Sequence of chain 1.A:
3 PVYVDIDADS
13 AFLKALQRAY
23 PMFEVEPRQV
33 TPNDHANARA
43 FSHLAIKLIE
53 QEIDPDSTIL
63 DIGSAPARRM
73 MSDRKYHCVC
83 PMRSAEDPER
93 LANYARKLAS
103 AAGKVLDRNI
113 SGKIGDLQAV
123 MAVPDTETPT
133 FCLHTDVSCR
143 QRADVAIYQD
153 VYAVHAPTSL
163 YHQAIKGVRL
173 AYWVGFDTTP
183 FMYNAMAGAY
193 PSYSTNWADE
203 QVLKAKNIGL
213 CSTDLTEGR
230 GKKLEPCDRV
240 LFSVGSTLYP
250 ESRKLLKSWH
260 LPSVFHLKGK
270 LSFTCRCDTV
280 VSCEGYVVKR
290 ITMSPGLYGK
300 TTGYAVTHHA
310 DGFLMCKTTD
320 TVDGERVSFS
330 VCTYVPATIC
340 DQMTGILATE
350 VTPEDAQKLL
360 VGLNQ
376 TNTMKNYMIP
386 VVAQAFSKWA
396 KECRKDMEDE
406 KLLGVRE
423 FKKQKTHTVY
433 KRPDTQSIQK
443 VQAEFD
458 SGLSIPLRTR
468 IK

Binding-site contacts:
Ligand atom N4 contacts residue ASP152 of chain 1.A at 3.4 Å.
Ligand atom N8 contacts residue GLU250 of chain 1.A at 1.3 Å (salt-bridge).
Ligand atom C3 contacts residue TYR248 of chain 1.A at 4.2 Å (hydrophobic).
Ligand atom C9 contacts residue TYR154 of chain 1.A at 3.4 Å (hydrophobic).
Ligand atom N8 contacts residue TYR248 of chain 1.A at 3.7 Å.
Ligand atom C5 contacts residue ASP152 of chain 1.A at 3.9 Å.
Ligand atom O7 contacts residue TYR154 of chain 1.A at 3.8 Å.
Ligand atom N11 contacts residue TYR248 of chain 1.A at 3.8 Å.
Ligand atom C12 contacts residue GLU250 of chain 1.A at 4.2 Å.
Ligand atom N2 contacts residue TYR248 of chain 1.A at 4.1 Å.
Ligand atom C9 contacts residue GLU250 of chain 1.A at 2.1 Å.
Ligand atom C5 contacts residue TYR248 of chain 1.A at 3.9 Å (hydrophobic).
Ligand atom N11 contacts residue GLU250 of chain 1.A at 3.5 Å (salt-bridge).
Ligand atom C3 contacts residue ASP152 of chain 1.A at 3.3 Å.
Ligand atom C12 contacts residue TYR154 of chain 1.A at 3.5 Å (hydrophobic).
Ligand atom N10 contacts residue TYR154 of chain 1.A at 4.1 Å.
Ligand atom C5 contacts residue GLU250 of chain 1.A at 3.9 Å.
Ligand atom N2 contacts residue TYR154 of chain 1.A at 4.2 Å.
Ligand atom N10 contacts residue TYR248 of chain 1.A at 3.9 Å.
Ligand atom C6 contacts residue TYR154 of chain 1.A at 3.3 Å (hydrophobic).
Ligand atom N10 contacts residue PHE241 of chain 1.A at 3.0 Å.
Ligand atom C1 contacts residue ASP152 of chain 1.A at 3.2 Å.
Ligand atom N8 contacts residue TYR154 of chain 1.A at 3.1 Å.
Ligand atom C6 contacts residue TYR248 of chain 1.A at 3.8 Å (hydrophobic).
Ligand atom C9 contacts residue TYR248 of chain 1.A at 3.7 Å (hydrophobic).
Ligand atom N11 contacts residue VAL243 of chain 1.A at 4.1 Å.
Ligand atom C6 contacts residue GLU250 of chain 1.A at 2.6 Å.
Ligand atom N11 contacts residue PHE178 of chain 1.A at 4.2 Å.
Ligand atom O7 contacts residue ASP152 of chain 1.A at 3.8 Å.
Ligand atom N4 contacts residue TYR248 of chain 1.A at 4.0 Å.
Ligand atom C12 contacts residue TYR248 of chain 1.A at 4.0 Å (hydrophobic).
Ligand atom N4 contacts residue TYR154 of chain 1.A at 4.3 Å.
Ligand atom C5 contacts residue TYR154 of chain 1.A at 3.5 Å (hydrophobic).
Ligand atom C6 contacts residue ASP152 of chain 1.A at 4.0 Å.
Ligand atom O7 contacts residue GLU250 of chain 1.A at 3.0 Å (salt-bridge).
Ligand atom C12 contacts residue ASP152 of chain 1.A at 4.3 Å.
Ligand atom N10 contacts residue GLU250 of chain 1.A at 2.5 Å (salt-bridge).
Ligand atom O7 contacts residue TYR248 of chain 1.A at 4.1 Å.
Ligand atom N11 contacts residue TYR154 of chain 1.A at 3.5 Å.
Ligand atom N2 contacts residue ASP152 of chain 1.A at 3.9 Å.

The small molecule below binds the protein below.
Small molecule (SMILES): Cn1cnc2nc(N)[nH]c(=O)c21